Sequence of chain 60.F:
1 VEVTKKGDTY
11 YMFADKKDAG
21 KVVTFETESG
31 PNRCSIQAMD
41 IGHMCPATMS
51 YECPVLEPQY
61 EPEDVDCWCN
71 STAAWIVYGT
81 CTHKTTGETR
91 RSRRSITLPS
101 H

The small molecule below binds the protein below.
Small molecule (SMILES): CC(=O)N[C@@H]1[C@@H](O)[C@H](O)[C@@H](CO)O[C@H]1O

Binding-site contacts:
Ligand atom N2 contacts residue ASN70 of chain 60.F at 2.9 Å (h-bond).
Ligand atom O7 contacts residue PRO31 of chain 60.F at 3.2 Å (h-bond).
Ligand atom C2 contacts residue ASN70 of chain 60.F at 2.5 Å.
Ligand atom C7 contacts residue ASN70 of chain 60.F at 3.1 Å.
Ligand atom C8 contacts residue ASN70 of chain 60.F at 3.6 Å.
Ligand atom O6 contacts residue ARG33 of chain 60.F at 3.6 Å.
Ligand atom C5 contacts residue ASN70 of chain 60.F at 3.7 Å.
Ligand atom O3 contacts residue PRO31 of chain 60.F at 4.0 Å.
Ligand atom O7 contacts residue SER71 of chain 60.F at 4.2 Å.
Ligand atom C3 contacts residue ASN70 of chain 60.F at 3.8 Å.
Ligand atom C2 contacts residue PRO31 of chain 60.F at 3.9 Å (hydrophobic).
Ligand atom C3 contacts residue PRO31 of chain 60.F at 4.0 Å (hydrophobic).
Ligand atom C7 contacts residue PRO31 of chain 60.F at 3.4 Å (hydrophobic).
Ligand atom O5 contacts residue ASN70 of chain 60.F at 2.4 Å (h-bond).
Ligand atom N2 contacts residue ASN32 of chain 60.F at 4.2 Å.
Ligand atom C5 contacts residue ARG33 of chain 60.F at 4.1 Å.
Ligand atom O7 contacts residue ASN70 of chain 60.F at 3.3 Å (h-bond).
Ligand atom N2 contacts residue PRO31 of chain 60.F at 2.8 Å (h-bond).
Ligand atom C4 contacts residue ASN70 of chain 60.F at 4.2 Å.
Ligand atom C1 contacts residue ARG33 of chain 60.F at 4.2 Å.
Ligand atom C1 contacts residue ASN70 of chain 60.F at 1.4 Å.
Ligand atom C6 contacts residue ARG33 of chain 60.F at 4.1 Å.